Sequence of chain 2.A:
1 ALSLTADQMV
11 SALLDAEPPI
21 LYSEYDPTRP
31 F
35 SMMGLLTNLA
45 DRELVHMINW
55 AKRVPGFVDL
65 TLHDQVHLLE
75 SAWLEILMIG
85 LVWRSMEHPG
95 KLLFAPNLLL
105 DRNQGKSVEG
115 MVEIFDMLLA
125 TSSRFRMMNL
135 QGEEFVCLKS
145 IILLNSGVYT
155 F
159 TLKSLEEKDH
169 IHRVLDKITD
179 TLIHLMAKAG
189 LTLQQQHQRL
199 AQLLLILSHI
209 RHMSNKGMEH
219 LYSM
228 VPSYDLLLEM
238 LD

The protein below binds the small molecule below.
Small molecule (SMILES): C[C@@H]1Cc2c([nH]c3ccccc23)[C@@H](c2c(F)cc(/C=C/C(=O)O)cc2F)N1CC(C)(C)F

Binding-site contacts:
Ligand atom C8 contacts residue ARG88 of chain 2.A at 3.7 Å.
Ligand atom C1 contacts residue PHE98 of chain 2.A at 3.7 Å (hydrophobic).
Ligand atom C26 contacts residue LEU219 of chain 2.A at 3.8 Å (hydrophobic).
Ligand atom N12 contacts residue LEU40 of chain 2.A at 3.0 Å (h-bond).
Ligand atom C24 contacts residue ALA44 of chain 2.A at 3.6 Å (hydrophobic).
Ligand atom F29 contacts residue MET37 of chain 2.A at 3.5 Å.
Ligand atom C7 contacts residue LEU81 of chain 2.A at 3.8 Å (hydrophobic).
Ligand atom F22 contacts residue ILE118 of chain 2.A at 3.7 Å.
Ligand atom C11 contacts residue LEU40 of chain 2.A at 3.9 Å (hydrophobic).
Ligand atom O33 contacts residue VAL228 of chain 2.A at 3.3 Å (h-bond).
Ligand atom C6 contacts residue PHE98 of chain 2.A at 3.7 Å (hydrophobic).
Ligand atom C21 contacts residue LEU78 of chain 2.A at 3.8 Å (hydrophobic).
Ligand atom O34 contacts residue VAL228 of chain 2.A at 3.0 Å (h-bond).
Ligand atom N12 contacts residue ALA44 of chain 2.A at 3.8 Å.
Ligand atom C1 contacts residue LEU122 of chain 2.A at 3.8 Å (hydrophobic).
Ligand atom C27 contacts residue THR41 of chain 2.A at 3.3 Å.
Ligand atom F22 contacts residue GLY215 of chain 2.A at 3.3 Å.
Ligand atom O33 contacts residue ASP45 of chain 2.A at 3.1 Å (salt-bridge).
Ligand atom C18 contacts residue MET115 of chain 2.A at 3.8 Å (hydrophobic).
Ligand atom C9 contacts residue GLU47 of chain 2.A at 3.6 Å.
Ligand atom C10 contacts residue LEU43 of chain 2.A at 3.8 Å (hydrophobic).
Ligand atom C21 contacts residue LEU219 of chain 2.A at 3.7 Å (hydrophobic).
Ligand atom C30 contacts residue LEU219 of chain 2.A at 3.8 Å (hydrophobic).
Ligand atom C20 contacts residue ILE118 of chain 2.A at 3.7 Å (hydrophobic).
Ligand atom C8 contacts residue LEU81 of chain 2.A at 3.7 Å (hydrophobic).
Ligand atom F35 contacts residue LEU78 of chain 2.A at 3.4 Å.
Ligand atom C9 contacts residue ARG88 of chain 2.A at 3.8 Å.
Ligand atom C32 contacts residue ASP45 of chain 2.A at 3.6 Å.
Ligand atom O33 contacts residue PRO229 of chain 2.A at 3.9 Å.
Ligand atom C20 contacts residue GLY215 of chain 2.A at 3.6 Å.
Ligand atom C10 contacts residue ALA44 of chain 2.A at 3.8 Å (hydrophobic).
Ligand atom F22 contacts residue MET82 of chain 2.A at 3.6 Å.
Ligand atom C5 contacts residue PHE98 of chain 2.A at 3.8 Å (hydrophobic).
Ligand atom C27 contacts residue LEU219 of chain 2.A at 3.8 Å (hydrophobic).
Ligand atom F35 contacts residue ALA44 of chain 2.A at 3.6 Å.
Ligand atom C25 contacts residue ALA44 of chain 2.A at 3.5 Å (hydrophobic).
Ligand atom C11 contacts residue PHE98 of chain 2.A at 3.9 Å (hydrophobic).
Ligand atom C20 contacts residue HIS218 of chain 2.A at 3.6 Å.
Ligand atom F29 contacts residue LEU40 of chain 2.A at 3.2 Å.
Ligand atom C32 contacts residue VAL228 of chain 2.A at 3.3 Å (hydrophobic).